Sequence of chain 1.A:
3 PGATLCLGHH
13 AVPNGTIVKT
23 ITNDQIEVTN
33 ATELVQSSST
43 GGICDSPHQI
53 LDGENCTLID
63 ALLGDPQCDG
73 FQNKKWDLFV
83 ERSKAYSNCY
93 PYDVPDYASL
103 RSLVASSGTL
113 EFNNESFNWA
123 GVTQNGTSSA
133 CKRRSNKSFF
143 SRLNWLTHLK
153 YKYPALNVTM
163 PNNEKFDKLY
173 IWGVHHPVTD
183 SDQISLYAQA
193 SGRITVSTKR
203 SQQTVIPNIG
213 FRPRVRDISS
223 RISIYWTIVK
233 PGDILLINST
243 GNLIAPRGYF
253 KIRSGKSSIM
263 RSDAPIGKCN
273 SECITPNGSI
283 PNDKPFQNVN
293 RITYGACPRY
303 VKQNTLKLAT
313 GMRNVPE

This small molecule binds to this protein.
Small molecule (SMILES): CC(=O)N[C@H]1[C@H](O[C@H]2[C@H](O)[C@@H](NC(C)=O)CO[C@@H]2CO)O[C@H](CO)[C@@H](O[C@@H]2O[C@H](CO[C@H]3O[C@H](CO)[C@@H](O)[C@H](O)[C@@H]3O)[C@@H](O)[C@H](O[C@H]3O[C@H](CO)[C@@H](O)[C@H](O)[C@@H]3O)[C@@H]2O)[C@@H]1O

Binding-site contacts:
Ligand atom C7 contacts residue ASN32 of chain 1.A at 3.4 Å.
Ligand atom C4 contacts residue ASN32 of chain 1.A at 4.2 Å.
Ligand atom O5 contacts residue ASN32 of chain 1.A at 2.3 Å (h-bond).
Ligand atom C6 contacts residue ASP285 of chain 1.A at 3.7 Å.
Ligand atom C5 contacts residue ASN32 of chain 1.A at 3.6 Å.
Ligand atom O7 contacts residue THR34 of chain 1.A at 4.1 Å.
Ligand atom C4 contacts residue ASP285 of chain 1.A at 4.3 Å.
Ligand atom O5 contacts residue THR312 of chain 1.A at 3.1 Å (h-bond).
Ligand atom C1 contacts residue ASN32 of chain 1.A at 1.4 Å.
Ligand atom C5 contacts residue THR312 of chain 1.A at 4.2 Å.
Ligand atom C8 contacts residue THR34 of chain 1.A at 3.7 Å.
Ligand atom O6 contacts residue THR312 of chain 1.A at 4.3 Å.
Ligand atom O2 contacts residue ASP285 of chain 1.A at 4.3 Å.
Ligand atom O3 contacts residue ASP285 of chain 1.A at 4.4 Å.
Ligand atom C1 contacts residue THR312 of chain 1.A at 3.7 Å.
Ligand atom C6 contacts residue THR312 of chain 1.A at 4.0 Å.
Ligand atom O7 contacts residue ASN32 of chain 1.A at 3.5 Å (h-bond).
Ligand atom C2 contacts residue ASN32 of chain 1.A at 2.5 Å.
Ligand atom O6 contacts residue ASP285 of chain 1.A at 3.8 Å.
Ligand atom C3 contacts residue ASN32 of chain 1.A at 3.8 Å.
Ligand atom N2 contacts residue ASN32 of chain 1.A at 3.0 Å (h-bond).
Ligand atom C7 contacts residue THR34 of chain 1.A at 4.3 Å.